Binding-site contacts:
Ligand atom C4B contacts residue LEU106 of chain 49.A at 4.0 Å (hydrophobic).
Ligand atom C4 contacts residue MET224 of chain 49.A at 3.8 Å (hydrophobic).
Ligand atom C5 contacts residue TYR152 of chain 49.A at 3.8 Å (hydrophobic).
Ligand atom C4 contacts residue TYR152 of chain 49.A at 3.9 Å (hydrophobic).
Ligand atom C4A contacts residue ASN198 of chain 49.A at 3.9 Å.
Ligand atom O1 contacts residue TYR152 of chain 49.A at 3.9 Å.
Ligand atom O1 contacts residue PHE186 of chain 49.A at 3.5 Å.
Ligand atom C5C contacts residue ILE104 of chain 49.A at 3.8 Å (hydrophobic).
Ligand atom C7C contacts residue TYR197 of chain 49.A at 3.8 Å (hydrophobic).
Ligand atom C7C contacts residue VAL191 of chain 49.A at 4.0 Å (hydrophobic).
Ligand atom CM1 contacts residue SER107 of chain 49.A at 3.9 Å.
Ligand atom O1B contacts residue TYR128 of chain 49.A at 3.9 Å.
Ligand atom C3C contacts residue TYR128 of chain 49.A at 3.9 Å (hydrophobic).
Ligand atom C5C contacts residue TYR128 of chain 49.A at 3.5 Å (hydrophobic).
Ligand atom C2C contacts residue TYR152 of chain 49.A at 4.0 Å (hydrophobic).
Ligand atom C1C contacts residue TYR152 of chain 49.A at 4.0 Å (hydrophobic).
Ligand atom C3 contacts residue PRO174 of chain 49.A at 3.8 Å (hydrophobic).
Ligand atom C31 contacts residue ALA150 of chain 49.A at 3.1 Å (hydrophobic).
Ligand atom O1 contacts residue ALA24 of chain 49.C at 3.6 Å.
Ligand atom N2 contacts residue ALA24 of chain 49.C at 3.4 Å.
Ligand atom N2 contacts residue PRO174 of chain 49.A at 3.9 Å.
Ligand atom C6C contacts residue VAL191 of chain 49.A at 3.2 Å (hydrophobic).
Ligand atom C4 contacts residue PHE186 of chain 49.A at 3.6 Å (hydrophobic).
Ligand atom C31 contacts residue VAL176 of chain 49.A at 3.3 Å (hydrophobic).
Ligand atom C3C contacts residue VAL188 of chain 49.A at 3.3 Å (hydrophobic).
Ligand atom C3 contacts residue PHE186 of chain 49.A at 3.8 Å (hydrophobic).
Ligand atom C5 contacts residue PHE186 of chain 49.A at 3.5 Å (hydrophobic).
Ligand atom C31 contacts residue SER175 of chain 49.A at 3.6 Å.
Ligand atom C4C contacts residue TYR152 of chain 49.A at 3.8 Å (hydrophobic).
Ligand atom C5B contacts residue TYR197 of chain 49.A at 3.8 Å (hydrophobic).
Ligand atom C6B contacts residue TYR197 of chain 49.A at 3.7 Å (hydrophobic).
Ligand atom O1 contacts residue VAL188 of chain 49.A at 3.8 Å.
Ligand atom C7C contacts residue TYR128 of chain 49.A at 3.6 Å (hydrophobic).
Ligand atom C31 contacts residue PRO174 of chain 49.A at 3.4 Å (hydrophobic).
Ligand atom C5B contacts residue LEU106 of chain 49.A at 3.8 Å (hydrophobic).
Ligand atom O1B contacts residue ILE104 of chain 49.A at 3.9 Å.
Ligand atom C6B contacts residue LEU106 of chain 49.A at 4.0 Å (hydrophobic).
Ligand atom C2C contacts residue VAL188 of chain 49.A at 3.2 Å (hydrophobic).
Ligand atom N2 contacts residue PHE186 of chain 49.A at 3.7 Å.
Ligand atom C4C contacts residue ILE104 of chain 49.A at 3.9 Å (hydrophobic).

Sequence of chain 49.C:
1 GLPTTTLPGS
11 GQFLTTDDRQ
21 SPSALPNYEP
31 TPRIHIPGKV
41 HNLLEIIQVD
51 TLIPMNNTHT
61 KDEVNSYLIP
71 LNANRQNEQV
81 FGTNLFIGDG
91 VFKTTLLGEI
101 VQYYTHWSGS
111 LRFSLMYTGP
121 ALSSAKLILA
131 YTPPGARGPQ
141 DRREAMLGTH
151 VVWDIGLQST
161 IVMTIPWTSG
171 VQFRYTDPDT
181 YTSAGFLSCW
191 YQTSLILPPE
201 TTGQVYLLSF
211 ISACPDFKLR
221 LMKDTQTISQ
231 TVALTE

This protein binds this small molecule.
Small molecule (SMILES): Cc1cc(CCCCCCCOc2ccc(C3=N[C@@H](C)CO3)cc2)on1

Sequence of chain 49.A:
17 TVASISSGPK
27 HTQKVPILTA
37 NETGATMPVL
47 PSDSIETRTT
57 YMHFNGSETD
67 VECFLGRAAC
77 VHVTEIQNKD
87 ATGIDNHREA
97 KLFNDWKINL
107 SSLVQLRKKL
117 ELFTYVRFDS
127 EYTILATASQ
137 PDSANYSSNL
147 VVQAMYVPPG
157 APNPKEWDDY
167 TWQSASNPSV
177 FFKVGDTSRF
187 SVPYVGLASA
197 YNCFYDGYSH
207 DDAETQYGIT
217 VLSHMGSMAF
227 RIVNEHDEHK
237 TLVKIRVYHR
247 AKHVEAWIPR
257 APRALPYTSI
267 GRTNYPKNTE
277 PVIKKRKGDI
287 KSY